The small molecule below binds the protein below.
Small molecule (SMILES): C[C@H](O)COCC(COC[C@@H](C)O)(COC[C@@H](C)O)COC[C@@H](C)O

Binding-site contacts:
Ligand atom OAG contacts residue LYS102 of chain 3.A at 4.0 Å.
Ligand atom CAN contacts residue TRP106 of chain 3.A at 3.4 Å (hydrophobic).
Ligand atom CAN contacts residue LYS110 of chain 3.A at 4.1 Å.
Ligand atom CAX contacts residue GLU418 of chain 4.A at 2.9 Å.
Ligand atom CAY contacts residue LYS110 of chain 3.A at 3.1 Å.
Ligand atom CAU contacts residue LYS110 of chain 3.A at 3.6 Å.
Ligand atom CAC contacts residue TRP106 of chain 3.A at 3.6 Å (hydrophobic).
Ligand atom CAX contacts residue LEU417 of chain 4.A at 4.4 Å (hydrophobic).
Ligand atom CAE contacts residue LYS102 of chain 3.A at 4.3 Å.
Ligand atom OAG contacts residue GLN103 of chain 3.A at 4.2 Å.
Ligand atom CAB contacts residue GLU143 of chain 3.A at 3.8 Å.
Ligand atom OAG contacts residue ASP99 of chain 3.A at 3.7 Å.
Ligand atom CAM contacts residue TRP106 of chain 3.A at 4.3 Å (hydrophobic).
Ligand atom CAP contacts residue GLU421 of chain 4.A at 4.2 Å.
Ligand atom OAR contacts residue TRP147 of chain 3.A at 4.3 Å.
Ligand atom OAS contacts residue GLN107 of chain 3.A at 3.6 Å (h-bond).
Ligand atom CAI contacts residue GLU143 of chain 3.A at 4.0 Å.
Ligand atom OAO contacts residue LYS110 of chain 3.A at 3.0 Å (salt-bridge).
Ligand atom OAH contacts residue GLU143 of chain 3.A at 4.4 Å.
Ligand atom OAS contacts residue GLN103 of chain 3.A at 3.5 Å (h-bond).
Ligand atom CAT contacts residue LYS110 of chain 3.A at 3.5 Å.
Ligand atom OAR contacts residue TRP106 of chain 3.A at 3.5 Å.
Ligand atom OAO contacts residue TRP106 of chain 3.A at 3.9 Å.
Ligand atom OAR contacts residue LEU417 of chain 4.A at 3.7 Å.
Ligand atom CAT contacts residue TRP106 of chain 3.A at 4.3 Å (hydrophobic).
Ligand atom CAQ contacts residue GLU418 of chain 4.A at 4.2 Å.
Ligand atom OAR contacts residue LYS110 of chain 3.A at 4.3 Å.
Ligand atom CAE contacts residue GLN103 of chain 3.A at 4.1 Å.
Ligand atom CAW contacts residue LYS110 of chain 3.A at 4.0 Å.
Ligand atom CAP contacts residue LYS110 of chain 3.A at 3.5 Å.
Ligand atom CAT contacts residue GLN107 of chain 3.A at 4.4 Å.
Ligand atom OAS contacts residue TRP106 of chain 3.A at 4.1 Å.
Ligand atom OAV contacts residue LYS110 of chain 3.A at 2.9 Å (salt-bridge).

Sequence of chain 4.A:
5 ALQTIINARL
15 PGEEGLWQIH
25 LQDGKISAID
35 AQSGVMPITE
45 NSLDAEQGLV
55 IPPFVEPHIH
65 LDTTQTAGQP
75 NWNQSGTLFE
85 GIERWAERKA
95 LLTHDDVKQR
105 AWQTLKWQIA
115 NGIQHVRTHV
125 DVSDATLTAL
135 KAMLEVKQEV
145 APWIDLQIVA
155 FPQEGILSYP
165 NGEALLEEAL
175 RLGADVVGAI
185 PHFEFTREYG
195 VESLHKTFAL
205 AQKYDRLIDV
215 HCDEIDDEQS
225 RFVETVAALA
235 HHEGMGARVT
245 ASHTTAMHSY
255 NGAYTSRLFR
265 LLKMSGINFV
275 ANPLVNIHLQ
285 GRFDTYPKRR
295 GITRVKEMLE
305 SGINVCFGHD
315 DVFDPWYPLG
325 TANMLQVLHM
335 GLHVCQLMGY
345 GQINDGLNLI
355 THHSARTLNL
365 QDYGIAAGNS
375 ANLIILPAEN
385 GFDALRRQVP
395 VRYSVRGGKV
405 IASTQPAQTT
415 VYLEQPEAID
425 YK

Sequence of chain 3.A:
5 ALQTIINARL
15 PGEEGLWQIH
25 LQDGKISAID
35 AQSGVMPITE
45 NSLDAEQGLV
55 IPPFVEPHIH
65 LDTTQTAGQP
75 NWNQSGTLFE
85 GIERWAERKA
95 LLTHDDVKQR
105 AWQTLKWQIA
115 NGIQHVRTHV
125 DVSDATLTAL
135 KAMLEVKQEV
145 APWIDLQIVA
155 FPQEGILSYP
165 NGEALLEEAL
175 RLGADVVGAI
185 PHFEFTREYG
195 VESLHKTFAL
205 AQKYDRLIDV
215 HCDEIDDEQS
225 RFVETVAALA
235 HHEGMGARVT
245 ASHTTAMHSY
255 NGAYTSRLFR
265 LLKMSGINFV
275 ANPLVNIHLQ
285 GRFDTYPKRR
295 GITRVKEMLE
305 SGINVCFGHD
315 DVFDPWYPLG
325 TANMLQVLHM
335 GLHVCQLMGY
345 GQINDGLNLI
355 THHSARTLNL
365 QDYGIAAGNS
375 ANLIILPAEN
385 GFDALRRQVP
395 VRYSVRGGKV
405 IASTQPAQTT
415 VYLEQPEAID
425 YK